This small molecule binds to this protein.
Small molecule (SMILES): N[C@@H](Cc1ccc(O)cc1)C(=O)O

Binding-site contacts:
Ligand atom CE1 contacts residue TYR34 of chain 1.A at 3.9 Å (hydrophobic).
Ligand atom CD1 contacts residue GLY36 of chain 1.A at 3.2 Å.
Ligand atom OXT contacts residue GLN195 of chain 1.A at 4.0 Å.
Ligand atom CE2 contacts residue THR73 of chain 1.A at 3.9 Å.
Ligand atom OH contacts residue ASP176 of chain 1.A at 2.8 Å (salt-bridge).
Ligand atom CA contacts residue TYR169 of chain 1.A at 4.0 Å (hydrophobic).
Ligand atom CA contacts residue GLN195 of chain 1.A at 3.3 Å.
Ligand atom N contacts residue ASP78 of chain 1.A at 2.7 Å (salt-bridge).
Ligand atom OH contacts residue LEU68 of chain 1.A at 3.6 Å.
Ligand atom CE2 contacts residue ASP176 of chain 1.A at 3.5 Å.
Ligand atom CE1 contacts residue GLY36 of chain 1.A at 3.5 Å.
Ligand atom C contacts residue ASP78 of chain 1.A at 3.5 Å.
Ligand atom N contacts residue TYR169 of chain 1.A at 3.3 Å (h-bond).
Ligand atom CZ contacts residue ASP176 of chain 1.A at 3.6 Å.
Ligand atom OH contacts residue GLN173 of chain 1.A at 3.7 Å.
Ligand atom CE1 contacts residue GLN173 of chain 1.A at 3.3 Å.
Ligand atom C contacts residue GLN195 of chain 1.A at 3.8 Å.
Ligand atom CZ contacts residue LEU68 of chain 1.A at 3.6 Å (hydrophobic).
Ligand atom N contacts residue GLN195 of chain 1.A at 2.6 Å (h-bond).
Ligand atom CD2 contacts residue ASP38 of chain 1.A at 3.2 Å.
Ligand atom CB contacts residue ASP38 of chain 1.A at 3.8 Å.
Ligand atom CG contacts residue GLN173 of chain 1.A at 4.0 Å.
Ligand atom CE2 contacts residue LEU68 of chain 1.A at 3.5 Å (hydrophobic).
Ligand atom OXT contacts residue TYR169 of chain 1.A at 3.9 Å.
Ligand atom N contacts residue GLN173 of chain 1.A at 2.8 Å (h-bond).
Ligand atom CB contacts residue TYR169 of chain 1.A at 3.6 Å (hydrophobic).
Ligand atom CG contacts residue TYR169 of chain 1.A at 3.6 Å (hydrophobic).
Ligand atom OXT contacts residue ASP38 of chain 1.A at 3.8 Å.
Ligand atom CD2 contacts residue TYR169 of chain 1.A at 3.3 Å (hydrophobic).
Ligand atom CG contacts residue GLY36 of chain 1.A at 3.6 Å.
Ligand atom OH contacts residue TYR34 of chain 1.A at 3.1 Å (h-bond).
Ligand atom CA contacts residue ASP78 of chain 1.A at 3.7 Å.
Ligand atom CB contacts residue GLY36 of chain 1.A at 3.6 Å.
Ligand atom OXT contacts residue ASP78 of chain 1.A at 2.9 Å (salt-bridge).
Ligand atom CG contacts residue ASP38 of chain 1.A at 3.9 Å.
Ligand atom CE2 contacts residue ASN123 of chain 1.A at 3.7 Å.
Ligand atom CD1 contacts residue GLN173 of chain 1.A at 3.4 Å.
Ligand atom CB contacts residue PHE37 of chain 1.A at 3.9 Å (hydrophobic).
Ligand atom CD2 contacts residue THR73 of chain 1.A at 3.7 Å.
Ligand atom CZ contacts residue GLN173 of chain 1.A at 3.6 Å.

Sequence of chain 1.A:
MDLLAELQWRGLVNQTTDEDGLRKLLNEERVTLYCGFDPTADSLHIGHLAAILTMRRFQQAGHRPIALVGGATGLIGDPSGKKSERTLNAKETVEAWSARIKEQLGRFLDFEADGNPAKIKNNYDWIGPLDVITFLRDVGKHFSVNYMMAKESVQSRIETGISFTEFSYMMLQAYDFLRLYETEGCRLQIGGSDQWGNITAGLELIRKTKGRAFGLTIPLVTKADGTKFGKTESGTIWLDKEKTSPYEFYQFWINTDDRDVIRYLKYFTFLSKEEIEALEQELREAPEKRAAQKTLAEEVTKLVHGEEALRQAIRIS